Binding-site contacts:
Ligand atom F25 contacts residue GLN208 of chain 1.A at 2.9 Å.
Ligand atom C02 contacts residue ASN161 of chain 1.A at 3.7 Å.
Ligand atom O09 contacts residue GLY162 of chain 1.A at 2.8 Å (h-bond).
Ligand atom C04 contacts residue HIS60 of chain 1.A at 3.5 Å.
Ligand atom C05 contacts residue CYS164 of chain 1.A at 3.6 Å (hydrophobic).
Ligand atom C26 contacts residue GLN208 of chain 1.A at 3.0 Å.
Ligand atom C06 contacts residue CYS164 of chain 1.A at 3.2 Å (hydrophobic).
Ligand atom N10 contacts residue HIS60 of chain 1.A at 3.2 Å.
Ligand atom C17 contacts residue SER65 of chain 1.A at 4.0 Å.
Ligand atom O08 contacts residue GLY162 of chain 1.A at 3.2 Å (h-bond).
Ligand atom C24 contacts residue HIS60 of chain 1.A at 4.0 Å.
Ligand atom C01 contacts residue GLY162 of chain 1.A at 3.7 Å.
Ligand atom O13 contacts residue MET184 of chain 1.A at 3.7 Å.
Ligand atom C03 contacts residue CYS164 of chain 1.A at 3.6 Å (hydrophobic).
Ligand atom C05 contacts residue ASN161 of chain 1.A at 3.9 Å.
Ligand atom C24 contacts residue MET68 of chain 1.A at 3.9 Å (hydrophobic).
Ligand atom C17 contacts residue CYS63 of chain 1.A at 3.6 Å (hydrophobic).
Ligand atom C23 contacts residue MET68 of chain 1.A at 3.5 Å (hydrophobic).
Ligand atom C17 contacts residue THR64 of chain 1.A at 3.8 Å.
Ligand atom O13 contacts residue HIS183 of chain 1.A at 3.8 Å.
Ligand atom O07 contacts residue CYS164 of chain 1.A at 3.9 Å.
Ligand atom O09 contacts residue CYS164 of chain 1.A at 3.3 Å (h-bond).
Ligand atom C12 contacts residue HIS183 of chain 1.A at 3.9 Å.
Ligand atom C11 contacts residue HIS60 of chain 1.A at 3.6 Å.
Ligand atom C01 contacts residue ASN161 of chain 1.A at 3.4 Å.
Ligand atom C03 contacts residue HIS60 of chain 1.A at 3.9 Å.
Ligand atom O07 contacts residue MET184 of chain 1.A at 3.7 Å.
Ligand atom O08 contacts residue SER163 of chain 1.A at 3.4 Å (h-bond).
Ligand atom C01 contacts residue CYS164 of chain 1.A at 3.0 Å (hydrophobic).
Ligand atom C02 contacts residue CYS164 of chain 1.A at 3.2 Å (hydrophobic).
Ligand atom C22 contacts residue MET68 of chain 1.A at 3.7 Å (hydrophobic).
Ligand atom O09 contacts residue SER163 of chain 1.A at 3.3 Å (h-bond).
Ligand atom F25 contacts residue ARG207 of chain 1.A at 3.0 Å.
Ligand atom O08 contacts residue CYS164 of chain 1.A at 3.5 Å (h-bond).
Ligand atom C04 contacts residue CYS164 of chain 1.A at 3.7 Å (hydrophobic).
Ligand atom C15 contacts residue HIS60 of chain 1.A at 3.6 Å.
Ligand atom C06 contacts residue ASN161 of chain 1.A at 3.6 Å.
Ligand atom O08 contacts residue LEU160 of chain 1.A at 3.4 Å (h-bond).
Ligand atom O08 contacts residue ASN161 of chain 1.A at 3.5 Å.
Ligand atom C02 contacts residue GLY162 of chain 1.A at 3.5 Å.

The protein below binds the small molecule below.
Small molecule (SMILES): Cc1cc(-n2c(CC(C)C)nc3cc(O)c(O)c(O)c3c2=O)ccc1F

Sequence of chain 1.A:
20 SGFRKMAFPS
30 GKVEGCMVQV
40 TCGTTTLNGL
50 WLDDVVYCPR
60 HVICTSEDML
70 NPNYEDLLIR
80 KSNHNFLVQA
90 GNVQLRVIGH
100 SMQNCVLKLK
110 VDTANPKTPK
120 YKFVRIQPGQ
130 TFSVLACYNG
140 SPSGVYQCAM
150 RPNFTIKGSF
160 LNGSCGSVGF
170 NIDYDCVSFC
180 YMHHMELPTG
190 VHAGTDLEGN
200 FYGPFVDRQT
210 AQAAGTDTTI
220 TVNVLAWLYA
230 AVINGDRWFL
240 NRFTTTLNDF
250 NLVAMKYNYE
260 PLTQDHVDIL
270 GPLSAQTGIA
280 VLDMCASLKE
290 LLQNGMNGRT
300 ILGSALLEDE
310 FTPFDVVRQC